Sequence of chain 1.D:
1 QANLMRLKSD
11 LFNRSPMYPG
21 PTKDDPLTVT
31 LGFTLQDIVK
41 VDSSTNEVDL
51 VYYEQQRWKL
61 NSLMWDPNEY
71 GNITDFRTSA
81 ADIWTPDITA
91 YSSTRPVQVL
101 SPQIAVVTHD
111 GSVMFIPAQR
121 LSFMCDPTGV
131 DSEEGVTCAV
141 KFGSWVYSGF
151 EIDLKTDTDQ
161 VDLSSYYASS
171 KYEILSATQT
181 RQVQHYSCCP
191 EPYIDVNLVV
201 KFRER

The protein below binds the small molecule below.
Small molecule (SMILES): CC(=O)N[C@@H]1[C@@H](O)[C@H](O)[C@@H](CO)O[C@H]1O

Binding-site contacts:
Ligand atom C3 contacts residue ASN72 of chain 1.D at 3.6 Å.
Ligand atom O3 contacts residue ASN72 of chain 1.D at 4.2 Å.
Ligand atom C6 contacts residue GLY71 of chain 1.D at 3.9 Å.
Ligand atom O6 contacts residue GLY71 of chain 1.D at 4.0 Å.
Ligand atom C2 contacts residue ASN72 of chain 1.D at 3.8 Å.
Ligand atom C4 contacts residue ASN72 of chain 1.D at 3.0 Å.
Ligand atom O7 contacts residue ASN72 of chain 1.D at 4.2 Å.
Ligand atom C6 contacts residue ASN72 of chain 1.D at 4.2 Å.
Ligand atom C5 contacts residue ASN72 of chain 1.D at 3.5 Å.
Ligand atom O4 contacts residue ASN72 of chain 1.D at 4.2 Å.